A protein and the small-molecule ligand that binds it are described below.
Small molecule (SMILES): CC(=O)N[C@H]1[C@H](O[C@H]2[C@H](O)[C@@H](NC(C)=O)CO[C@@H]2CO)O[C@H](CO)[C@@H](O[C@@H]2O[C@H](CO[C@H]3O[C@H](CO[C@H]4O[C@H](CO)[C@@H](O)[C@H](O)[C@@H]4O)[C@@H](O)[C@H](O)[C@@H]3O)[C@@H](O)[C@H](O[C@H]3O[C@H](CO)[C@@H](O)[C@H](O)[C@@H]3O)[C@@H]2O)[C@@H]1O

Sequence of chain 1.N:
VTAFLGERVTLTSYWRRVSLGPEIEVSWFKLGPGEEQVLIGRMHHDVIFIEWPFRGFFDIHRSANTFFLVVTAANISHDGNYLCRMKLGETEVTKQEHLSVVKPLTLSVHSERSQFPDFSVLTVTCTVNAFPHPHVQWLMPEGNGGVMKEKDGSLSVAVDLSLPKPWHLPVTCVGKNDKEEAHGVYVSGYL

Binding-site contacts:
Ligand atom C5 contacts residue ASN75 of chain 1.N at 3.6 Å.
Ligand atom C1 contacts residue PRO53 of chain 1.N at 4.1 Å (hydrophobic).
Ligand atom C6 contacts residue PHE57 of chain 1.N at 3.5 Å (hydrophobic).
Ligand atom C1 contacts residue PHE57 of chain 1.N at 4.2 Å (hydrophobic).
Ligand atom C1 contacts residue HIS78 of chain 1.N at 4.2 Å.
Ligand atom O6 contacts residue PHE54 of chain 1.N at 4.3 Å.
Ligand atom C5 contacts residue PHE57 of chain 1.N at 4.2 Å (hydrophobic).
Ligand atom O5 contacts residue ASN75 of chain 1.N at 2.4 Å (h-bond).
Ligand atom C8 contacts residue PRO53 of chain 1.N at 3.9 Å (hydrophobic).
Ligand atom C1 contacts residue SER77 of chain 1.N at 4.0 Å.
Ligand atom C4 contacts residue ASN75 of chain 1.N at 4.2 Å.
Ligand atom C6 contacts residue HIS78 of chain 1.N at 3.2 Å.
Ligand atom O5 contacts residue HIS78 of chain 1.N at 3.1 Å (h-bond).
Ligand atom O6 contacts residue PRO53 of chain 1.N at 4.3 Å.
Ligand atom N2 contacts residue PRO53 of chain 1.N at 3.3 Å (h-bond).
Ligand atom O7 contacts residue ASN75 of chain 1.N at 3.8 Å.
Ligand atom O5 contacts residue SER77 of chain 1.N at 4.3 Å.
Ligand atom N2 contacts residue ASN75 of chain 1.N at 2.9 Å (h-bond).
Ligand atom C7 contacts residue PRO53 of chain 1.N at 4.2 Å (hydrophobic).
Ligand atom O6 contacts residue PHE57 of chain 1.N at 4.2 Å.
Ligand atom C2 contacts residue ASN75 of chain 1.N at 2.4 Å.
Ligand atom O6 contacts residue HIS78 of chain 1.N at 3.8 Å.
Ligand atom C8 contacts residue PHE54 of chain 1.N at 3.8 Å (hydrophobic).
Ligand atom O2 contacts residue TRP52 of chain 1.N at 4.5 Å.
Ligand atom C3 contacts residue PRO53 of chain 1.N at 3.7 Å (hydrophobic).
Ligand atom C5 contacts residue SER77 of chain 1.N at 4.2 Å.
Ligand atom O5 contacts residue PHE57 of chain 1.N at 4.2 Å.
Ligand atom C2 contacts residue PRO53 of chain 1.N at 3.9 Å (hydrophobic).
Ligand atom O3 contacts residue PRO53 of chain 1.N at 4.3 Å.
Ligand atom C4 contacts residue PHE57 of chain 1.N at 4.2 Å (hydrophobic).
Ligand atom C7 contacts residue ASN75 of chain 1.N at 3.6 Å.
Ligand atom C1 contacts residue ASN75 of chain 1.N at 1.4 Å.
Ligand atom C5 contacts residue HIS78 of chain 1.N at 3.5 Å.
Ligand atom C3 contacts residue ASN75 of chain 1.N at 3.8 Å.